This small molecule binds to this protein.
Small molecule (SMILES): CC(=O)N[C@H]1[C@H](O[C@H]2[C@H](O)[C@@H](NC(C)=O)CO[C@@H]2CO)O[C@H](CO)[C@@H](O)[C@@H]1O

Sequence of chain 1.B:
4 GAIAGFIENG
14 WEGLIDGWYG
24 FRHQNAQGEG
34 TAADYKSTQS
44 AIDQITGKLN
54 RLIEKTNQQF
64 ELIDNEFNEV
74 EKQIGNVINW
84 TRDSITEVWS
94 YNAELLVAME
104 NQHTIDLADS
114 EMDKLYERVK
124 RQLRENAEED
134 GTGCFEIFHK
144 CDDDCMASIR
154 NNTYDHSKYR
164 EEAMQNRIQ

Sequence of chain 1.A:
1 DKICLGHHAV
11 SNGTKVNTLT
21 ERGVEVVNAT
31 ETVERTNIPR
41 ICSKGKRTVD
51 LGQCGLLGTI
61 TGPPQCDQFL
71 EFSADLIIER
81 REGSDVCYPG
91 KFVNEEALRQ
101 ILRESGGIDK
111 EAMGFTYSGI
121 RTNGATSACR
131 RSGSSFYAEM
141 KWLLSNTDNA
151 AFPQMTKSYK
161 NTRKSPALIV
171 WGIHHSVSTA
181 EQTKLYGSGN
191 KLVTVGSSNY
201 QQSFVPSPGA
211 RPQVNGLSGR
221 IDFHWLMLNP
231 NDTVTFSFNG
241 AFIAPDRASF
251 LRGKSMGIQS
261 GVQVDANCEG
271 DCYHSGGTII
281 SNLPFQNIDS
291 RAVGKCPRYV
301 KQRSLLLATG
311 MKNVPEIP

Binding-site contacts:
Ligand atom O5 contacts residue ASN28 of chain 1.A at 2.4 Å (h-bond).
Ligand atom O3 contacts residue ASN28 of chain 1.A at 4.4 Å.
Ligand atom C7 contacts residue ASN28 of chain 1.A at 3.4 Å.
Ligand atom O6 contacts residue THR309 of chain 1.A at 3.8 Å.
Ligand atom O5 contacts residue ALA29 of chain 1.A at 4.3 Å.
Ligand atom C8 contacts residue THR30 of chain 1.A at 3.5 Å.
Ligand atom C6 contacts residue THR309 of chain 1.A at 4.4 Å.
Ligand atom C1 contacts residue ASN28 of chain 1.A at 1.4 Å.
Ligand atom N2 contacts residue ASN28 of chain 1.A at 2.5 Å (h-bond).
Ligand atom C2 contacts residue ASN28 of chain 1.A at 2.0 Å.
Ligand atom O6 contacts residue THR30 of chain 1.A at 4.4 Å.
Ligand atom C6 contacts residue THR30 of chain 1.A at 3.8 Å.
Ligand atom C1 contacts residue THR309 of chain 1.A at 3.8 Å.
Ligand atom C4 contacts residue ASN28 of chain 1.A at 4.0 Å.
Ligand atom C5 contacts residue ASN28 of chain 1.A at 3.6 Å.
Ligand atom O5 contacts residue THR309 of chain 1.A at 3.2 Å (h-bond).
Ligand atom C5 contacts residue THR309 of chain 1.A at 4.4 Å.
Ligand atom C8 contacts residue ASN28 of chain 1.A at 4.4 Å.
Ligand atom O7 contacts residue ASN28 of chain 1.A at 3.9 Å.
Ligand atom O6 contacts residue LEU52 of chain 1.B at 3.6 Å.
Ligand atom C3 contacts residue ASN28 of chain 1.A at 3.5 Å.